A protein and the small-molecule ligand that binds it are described below.
Small molecule (SMILES): Cc1ncccc1COc1ccc(-c2cccc(C3CCNCC3)c2)cc1

Sequence of chain 1.A:
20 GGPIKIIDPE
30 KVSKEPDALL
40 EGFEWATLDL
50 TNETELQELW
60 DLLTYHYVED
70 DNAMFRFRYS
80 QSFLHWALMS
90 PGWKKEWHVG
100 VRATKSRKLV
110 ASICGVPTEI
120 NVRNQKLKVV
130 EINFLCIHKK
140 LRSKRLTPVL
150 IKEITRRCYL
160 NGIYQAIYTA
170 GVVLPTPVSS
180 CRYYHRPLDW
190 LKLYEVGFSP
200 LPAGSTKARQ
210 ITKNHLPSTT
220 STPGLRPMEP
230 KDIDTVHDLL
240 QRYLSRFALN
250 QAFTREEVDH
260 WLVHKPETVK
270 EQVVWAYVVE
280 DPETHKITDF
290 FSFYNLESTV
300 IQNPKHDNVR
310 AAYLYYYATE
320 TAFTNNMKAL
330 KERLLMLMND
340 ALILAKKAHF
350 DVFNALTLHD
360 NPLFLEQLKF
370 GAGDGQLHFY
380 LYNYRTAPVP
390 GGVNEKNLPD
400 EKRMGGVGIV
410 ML

Binding-site contacts:
Ligand atom CAF contacts residue TYR312 of chain 1.A at 3.7 Å (hydrophobic).
Ligand atom CAL contacts residue TYR312 of chain 1.A at 3.8 Å (hydrophobic).
Ligand atom NAR contacts residue PHE76 of chain 1.A at 3.7 Å.
Ligand atom CAU contacts residue HIS184 of chain 1.A at 3.8 Å.
Ligand atom CAO contacts residue TYR293 of chain 1.A at 3.9 Å (hydrophobic).
Ligand atom CAJ contacts residue ASN353 of chain 1.A at 3.7 Å.
Ligand atom CAW contacts residue TYR312 of chain 1.A at 3.6 Å (hydrophobic).
Ligand atom CAC contacts residue ASN353 of chain 1.A at 3.9 Å.
Ligand atom CAD contacts residue SER297 of chain 1.A at 3.5 Å.
Ligand atom CAE contacts residue ASN353 of chain 1.A at 3.7 Å.
Ligand atom CAM contacts residue MET410 of chain 1.A at 3.4 Å (hydrophobic).
Ligand atom CAV contacts residue HIS184 of chain 1.A at 3.8 Å.
Ligand atom NAR contacts residue SER297 of chain 1.A at 2.6 Å (h-bond).
Ligand atom CAG contacts residue ASP69 of chain 1.A at 3.8 Å.
Ligand atom CAA contacts residue PHE74 of chain 1.A at 3.8 Å (hydrophobic).
Ligand atom CAE contacts residue TYR312 of chain 1.A at 3.5 Å (hydrophobic).
Ligand atom CAD contacts residue ARG75 of chain 1.A at 3.9 Å.
Ligand atom CAL contacts residue TYR182 of chain 1.A at 3.5 Å (hydrophobic).
Ligand atom CAD contacts residue PHE76 of chain 1.A at 3.5 Å (hydrophobic).
Ligand atom CAW contacts residue TYR182 of chain 1.A at 3.5 Å (hydrophobic).
Ligand atom CAY contacts residue PHE74 of chain 1.A at 3.4 Å (hydrophobic).
Ligand atom CAC contacts residue TYR312 of chain 1.A at 3.6 Å (hydrophobic).
Ligand atom CAM contacts residue LEU411 of chain 1.A at 3.2 Å (hydrophobic).
Ligand atom CAJ contacts residue TYR312 of chain 1.A at 3.9 Å (hydrophobic).
Ligand atom CAK contacts residue PHE76 of chain 1.A at 3.6 Å (hydrophobic).
Ligand atom CAY contacts residue SER297 of chain 1.A at 3.5 Å.
Ligand atom NAS contacts residue LEU411 of chain 1.A at 3.2 Å (h-bond).
Ligand atom OAT contacts residue PHE197 of chain 1.A at 3.6 Å.
Ligand atom CAX contacts residue TYR312 of chain 1.A at 3.8 Å (hydrophobic).
Ligand atom CAB contacts residue PHE76 of chain 1.A at 3.5 Å (hydrophobic).
Ligand atom CAF contacts residue LEU355 of chain 1.A at 3.7 Å (hydrophobic).
Ligand atom CAH contacts residue HIS184 of chain 1.A at 3.2 Å.
Ligand atom CAA contacts residue PHE197 of chain 1.A at 3.7 Å (hydrophobic).
Ligand atom CAE contacts residue TYR182 of chain 1.A at 3.7 Å (hydrophobic).
Ligand atom CAA contacts residue SER297 of chain 1.A at 3.5 Å.
Ligand atom CAD contacts residue PHE74 of chain 1.A at 3.8 Å (hydrophobic).
Ligand atom NAR contacts residue PHE74 of chain 1.A at 3.4 Å.
Ligand atom CAB contacts residue ASP69 of chain 1.A at 3.8 Å.
Ligand atom CAX contacts residue TYR182 of chain 1.A at 3.7 Å (hydrophobic).
Ligand atom CAJ contacts residue HIS184 of chain 1.A at 3.2 Å.